This protein binds this small molecule.
Small molecule (SMILES): CCCCCCCCCCCC[N+](C)(C)CCCS(=O)(=O)O

Binding-site contacts:
Ligand atom O1S contacts residue TRP374 of chain 4.A at 4.3 Å.
Ligand atom O3S contacts residue ARG224 of chain 4.A at 2.9 Å (salt-bridge).
Ligand atom O1S contacts residue LYS215 of chain 4.A at 2.7 Å (salt-bridge).
Ligand atom O1S contacts residue PHE223 of chain 4.A at 4.5 Å.
Ligand atom C5 contacts residue C151 of chain 4.D at 4.0 Å.
Ligand atom S1 contacts residue ARG224 of chain 4.A at 4.3 Å.
Ligand atom C3 contacts residue TRP374 of chain 4.A at 4.3 Å (hydrophobic).
Ligand atom O3S contacts residue GLY222 of chain 4.A at 2.9 Å (h-bond).
Ligand atom O1S contacts residue GLY222 of chain 4.A at 2.3 Å (h-bond).
Ligand atom S1 contacts residue GLY222 of chain 4.A at 3.0 Å (h-bond).
Ligand atom O2S contacts residue GLY222 of chain 4.A at 3.3 Å (h-bond).
Ligand atom C12 contacts residue C151 of chain 4.D at 3.4 Å.
Ligand atom S1 contacts residue LYS215 of chain 4.A at 4.1 Å.
Ligand atom O3S contacts residue TRP374 of chain 4.A at 3.3 Å.
Ligand atom C10 contacts residue C151 of chain 4.D at 3.4 Å.
Ligand atom C11 contacts residue C151 of chain 4.D at 3.5 Å.
Ligand atom C9 contacts residue C151 of chain 4.D at 3.4 Å.
Ligand atom C7 contacts residue C151 of chain 4.D at 3.4 Å.
Ligand atom S1 contacts residue TRP374 of chain 4.A at 4.0 Å.
Ligand atom C1 contacts residue TRP374 of chain 4.A at 3.6 Å (hydrophobic).
Ligand atom C8 contacts residue C151 of chain 4.D at 3.7 Å.
Ligand atom C16 contacts residue ASP229 of chain 4.A at 4.3 Å.
Ligand atom C2 contacts residue TRP374 of chain 4.A at 4.1 Å (hydrophobic).
Ligand atom C13 contacts residue C151 of chain 4.D at 4.5 Å.
Ligand atom C6 contacts residue C151 of chain 4.D at 4.2 Å.
Ligand atom O2S contacts residue ARG224 of chain 4.A at 4.5 Å.
Ligand atom O3S contacts residue PHE223 of chain 4.A at 3.9 Å.

Sequence of chain 4.A:
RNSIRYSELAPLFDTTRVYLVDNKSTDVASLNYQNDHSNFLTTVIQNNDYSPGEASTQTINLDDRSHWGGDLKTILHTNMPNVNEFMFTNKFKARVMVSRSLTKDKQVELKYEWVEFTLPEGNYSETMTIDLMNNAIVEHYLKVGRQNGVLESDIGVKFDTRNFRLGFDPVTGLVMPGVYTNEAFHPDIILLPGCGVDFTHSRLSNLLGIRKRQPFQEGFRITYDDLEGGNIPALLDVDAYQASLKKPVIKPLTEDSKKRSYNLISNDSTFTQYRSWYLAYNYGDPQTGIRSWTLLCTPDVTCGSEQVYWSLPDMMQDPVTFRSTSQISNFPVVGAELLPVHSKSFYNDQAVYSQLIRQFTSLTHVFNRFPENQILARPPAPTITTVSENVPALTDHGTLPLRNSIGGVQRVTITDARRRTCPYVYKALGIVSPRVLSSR